The small molecule below binds the protein below.
Small molecule (SMILES): CC(=O)N[C@@H]1[C@@H](O)[C@H](O)[C@@H](CO)O[C@H]1O

Sequence of chain 1.B:
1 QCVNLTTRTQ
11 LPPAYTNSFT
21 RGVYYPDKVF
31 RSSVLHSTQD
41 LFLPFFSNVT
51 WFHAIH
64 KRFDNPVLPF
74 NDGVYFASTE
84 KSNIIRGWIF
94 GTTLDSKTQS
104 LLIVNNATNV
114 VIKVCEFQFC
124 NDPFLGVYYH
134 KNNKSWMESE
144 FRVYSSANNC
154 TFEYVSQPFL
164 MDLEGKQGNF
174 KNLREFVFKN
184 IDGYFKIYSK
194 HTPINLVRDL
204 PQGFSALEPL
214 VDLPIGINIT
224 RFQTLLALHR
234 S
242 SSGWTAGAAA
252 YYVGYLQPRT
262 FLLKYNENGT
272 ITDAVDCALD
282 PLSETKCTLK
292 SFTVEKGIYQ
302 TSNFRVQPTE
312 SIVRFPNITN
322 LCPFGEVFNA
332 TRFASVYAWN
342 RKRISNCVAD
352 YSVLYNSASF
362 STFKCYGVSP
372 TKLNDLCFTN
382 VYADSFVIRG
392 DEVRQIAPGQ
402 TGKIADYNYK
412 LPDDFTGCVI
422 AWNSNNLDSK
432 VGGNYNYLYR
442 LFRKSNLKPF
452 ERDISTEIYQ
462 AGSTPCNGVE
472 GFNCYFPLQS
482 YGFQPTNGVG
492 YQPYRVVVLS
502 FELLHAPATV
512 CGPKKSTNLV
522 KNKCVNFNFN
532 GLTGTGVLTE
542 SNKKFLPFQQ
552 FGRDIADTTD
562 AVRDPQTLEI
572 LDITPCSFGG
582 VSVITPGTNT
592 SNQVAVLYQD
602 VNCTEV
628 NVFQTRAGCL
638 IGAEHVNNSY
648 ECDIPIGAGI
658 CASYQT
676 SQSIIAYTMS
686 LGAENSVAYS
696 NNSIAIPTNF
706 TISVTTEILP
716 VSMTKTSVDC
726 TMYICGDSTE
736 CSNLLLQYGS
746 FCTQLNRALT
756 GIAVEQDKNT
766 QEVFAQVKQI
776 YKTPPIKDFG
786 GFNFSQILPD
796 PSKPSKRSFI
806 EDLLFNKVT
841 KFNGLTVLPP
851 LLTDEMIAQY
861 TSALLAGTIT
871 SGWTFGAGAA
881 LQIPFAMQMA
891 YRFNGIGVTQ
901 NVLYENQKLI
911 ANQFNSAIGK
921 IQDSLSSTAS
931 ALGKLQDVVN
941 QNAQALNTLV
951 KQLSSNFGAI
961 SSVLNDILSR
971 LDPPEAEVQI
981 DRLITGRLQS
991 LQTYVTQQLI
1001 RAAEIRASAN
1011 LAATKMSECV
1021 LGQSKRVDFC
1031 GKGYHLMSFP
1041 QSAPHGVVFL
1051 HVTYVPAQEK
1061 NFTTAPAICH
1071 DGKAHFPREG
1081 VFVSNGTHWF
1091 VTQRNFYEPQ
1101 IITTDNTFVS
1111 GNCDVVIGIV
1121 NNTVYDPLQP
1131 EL

Binding-site contacts:
Ligand atom O6 contacts residue TYR15 of chain 1.B at 3.4 Å.
Ligand atom N2 contacts residue ASN48 of chain 1.B at 3.0 Å (h-bond).
Ligand atom C2 contacts residue ASN48 of chain 1.B at 2.5 Å.
Ligand atom C1 contacts residue ASN48 of chain 1.B at 1.4 Å.
Ligand atom N2 contacts residue ASN17 of chain 1.B at 4.5 Å.
Ligand atom O5 contacts residue ASN48 of chain 1.B at 2.3 Å (h-bond).
Ligand atom C8 contacts residue PHE46 of chain 1.B at 3.3 Å (hydrophobic).
Ligand atom C5 contacts residue TYR15 of chain 1.B at 4.3 Å (hydrophobic).
Ligand atom C8 contacts residue ASN48 of chain 1.B at 4.3 Å.
Ligand atom C7 contacts residue PHE46 of chain 1.B at 4.5 Å (hydrophobic).
Ligand atom C7 contacts residue ASN17 of chain 1.B at 4.4 Å.
Ligand atom C1 contacts residue TYR15 of chain 1.B at 3.7 Å (hydrophobic).
Ligand atom C8 contacts residue ASN17 of chain 1.B at 3.3 Å.
Ligand atom C4 contacts residue ASN48 of chain 1.B at 4.2 Å.
Ligand atom O5 contacts residue TYR15 of chain 1.B at 3.5 Å.
Ligand atom C7 contacts residue ASN48 of chain 1.B at 4.0 Å.
Ligand atom C5 contacts residue ASN48 of chain 1.B at 3.6 Å.
Ligand atom C3 contacts residue ASN48 of chain 1.B at 3.8 Å.
Ligand atom O7 contacts residue ASN48 of chain 1.B at 4.4 Å.